The protein below binds the small molecule below.
Small molecule (SMILES): CC(=O)N[C@@H]1[C@@H](O)[C@H](O)[C@@H](CO)O[C@H]1O

Binding-site contacts:
Ligand atom C5 contacts residue GLN907 of chain 1.B at 4.3 Å.
Ligand atom C5 contacts residue ASN698 of chain 1.B at 3.6 Å.
Ligand atom C4 contacts residue ASN698 of chain 1.B at 4.2 Å.
Ligand atom O4 contacts residue LEU903 of chain 1.B at 4.3 Å.
Ligand atom C7 contacts residue ASN698 of chain 1.B at 3.6 Å.
Ligand atom C1 contacts residue ASN698 of chain 1.B at 1.4 Å.
Ligand atom O5 contacts residue GLN1052 of chain 1.B at 4.4 Å.
Ligand atom C3 contacts residue ASN698 of chain 1.B at 3.8 Å.
Ligand atom O6 contacts residue LEU903 of chain 1.B at 4.4 Å.
Ligand atom C1 contacts residue GLN1052 of chain 1.B at 4.2 Å.
Ligand atom C2 contacts residue GLN1052 of chain 1.B at 4.3 Å.
Ligand atom N2 contacts residue ASN698 of chain 1.B at 3.0 Å (h-bond).
Ligand atom O5 contacts residue ASN698 of chain 1.B at 2.3 Å (h-bond).
Ligand atom O7 contacts residue ASN698 of chain 1.B at 3.8 Å.
Ligand atom C1 contacts residue LEU903 of chain 1.B at 4.3 Å (hydrophobic).
Ligand atom C5 contacts residue LEU903 of chain 1.B at 4.3 Å (hydrophobic).
Ligand atom C2 contacts residue ASN698 of chain 1.B at 2.4 Å.
Ligand atom O7 contacts residue GLN1052 of chain 1.B at 4.0 Å.
Ligand atom O6 contacts residue GLN907 of chain 1.B at 4.3 Å.
Ligand atom C6 contacts residue GLN907 of chain 1.B at 4.0 Å.

Sequence of chain 1.B:
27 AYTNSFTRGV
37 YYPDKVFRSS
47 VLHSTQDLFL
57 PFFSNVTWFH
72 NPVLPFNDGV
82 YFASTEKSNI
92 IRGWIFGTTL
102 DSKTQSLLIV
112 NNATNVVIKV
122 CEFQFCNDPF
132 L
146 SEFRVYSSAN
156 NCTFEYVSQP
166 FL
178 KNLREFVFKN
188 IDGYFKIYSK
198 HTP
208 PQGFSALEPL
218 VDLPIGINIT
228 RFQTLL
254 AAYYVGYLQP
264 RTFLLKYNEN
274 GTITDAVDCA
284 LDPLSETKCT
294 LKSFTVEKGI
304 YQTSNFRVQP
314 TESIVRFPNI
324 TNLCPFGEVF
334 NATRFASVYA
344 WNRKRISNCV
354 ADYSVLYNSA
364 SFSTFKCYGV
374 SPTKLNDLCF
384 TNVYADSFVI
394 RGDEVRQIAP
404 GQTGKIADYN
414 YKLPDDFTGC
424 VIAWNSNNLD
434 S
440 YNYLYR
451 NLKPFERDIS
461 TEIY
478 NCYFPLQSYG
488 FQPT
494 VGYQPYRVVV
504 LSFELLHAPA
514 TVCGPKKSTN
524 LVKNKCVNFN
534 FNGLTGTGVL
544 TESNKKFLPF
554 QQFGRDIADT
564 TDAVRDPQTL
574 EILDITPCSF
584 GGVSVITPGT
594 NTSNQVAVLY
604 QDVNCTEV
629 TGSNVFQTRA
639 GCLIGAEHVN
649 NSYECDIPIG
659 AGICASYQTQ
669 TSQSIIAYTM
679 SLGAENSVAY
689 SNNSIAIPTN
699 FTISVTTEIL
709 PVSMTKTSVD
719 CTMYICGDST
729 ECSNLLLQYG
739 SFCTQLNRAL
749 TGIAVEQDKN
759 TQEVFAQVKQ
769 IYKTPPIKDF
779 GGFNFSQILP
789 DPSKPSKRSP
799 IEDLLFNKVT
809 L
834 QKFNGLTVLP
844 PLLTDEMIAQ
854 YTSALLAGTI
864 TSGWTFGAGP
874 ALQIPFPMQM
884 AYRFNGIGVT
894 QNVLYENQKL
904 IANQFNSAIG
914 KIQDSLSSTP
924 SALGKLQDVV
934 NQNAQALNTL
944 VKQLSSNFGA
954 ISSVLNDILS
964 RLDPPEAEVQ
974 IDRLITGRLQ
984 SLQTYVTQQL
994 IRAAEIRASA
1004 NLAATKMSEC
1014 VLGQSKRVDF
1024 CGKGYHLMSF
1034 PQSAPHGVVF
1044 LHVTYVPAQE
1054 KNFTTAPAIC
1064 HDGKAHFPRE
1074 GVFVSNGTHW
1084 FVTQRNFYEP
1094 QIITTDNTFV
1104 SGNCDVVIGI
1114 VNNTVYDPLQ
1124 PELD